The small molecule below binds the protein below.
Small molecule (SMILES): O=S(=O)(N1C[C@@H]2C[C@H]3CCNC[C@]2(C1)O3)C(F)(F)F

Binding-site contacts:
Ligand atom O15 contacts residue ASP88 of chain 1.A at 4.2 Å.
Ligand atom C12 contacts residue ASP88 of chain 1.A at 4.1 Å.
Ligand atom C13 contacts residue TYR85 of chain 1.A at 3.7 Å (hydrophobic).
Ligand atom C12 contacts residue ASN86 of chain 1.A at 4.0 Å.
Ligand atom C16 contacts residue VAL46 of chain 1.A at 4.2 Å (hydrophobic).
Ligand atom F18 contacts residue TYR85 of chain 1.A at 3.5 Å.
Ligand atom C10 contacts residue ASP93 of chain 1.A at 3.5 Å.
Ligand atom N11 contacts residue ASP93 of chain 1.A at 2.6 Å (salt-bridge).
Ligand atom C06 contacts residue TYR85 of chain 1.A at 3.5 Å (hydrophobic).
Ligand atom C12 contacts residue ASP93 of chain 1.A at 3.2 Å.
Ligand atom C12 contacts residue PRO87 of chain 1.A at 4.2 Å (hydrophobic).
Ligand atom N11 contacts residue ASN86 of chain 1.A at 4.1 Å.
Ligand atom F17 contacts residue PRO87 of chain 1.A at 3.4 Å.
Ligand atom C05 contacts residue TYR85 of chain 1.A at 3.3 Å (hydrophobic).
Ligand atom F18 contacts residue GLU84 of chain 1.A at 4.0 Å.
Ligand atom N04 contacts residue TYR85 of chain 1.A at 3.7 Å.
Ligand atom C14 contacts residue ASP88 of chain 1.A at 4.1 Å.
Ligand atom O03 contacts residue VAL46 of chain 1.A at 3.8 Å.
Ligand atom F19 contacts residue VAL46 of chain 1.A at 3.9 Å.
Ligand atom F18 contacts residue VAL46 of chain 1.A at 3.4 Å.
Ligand atom C14 contacts residue PRO87 of chain 1.A at 4.0 Å (hydrophobic).
Ligand atom C07 contacts residue TYR85 of chain 1.A at 4.0 Å (hydrophobic).
Ligand atom C14 contacts residue TYR85 of chain 1.A at 3.5 Å (hydrophobic).
Ligand atom C16 contacts residue GLU84 of chain 1.A at 4.2 Å.
Ligand atom C16 contacts residue TYR85 of chain 1.A at 4.2 Å (hydrophobic).
Ligand atom C13 contacts residue ASP88 of chain 1.A at 4.4 Å.
Ligand atom F17 contacts residue TYR85 of chain 1.A at 3.9 Å.
Ligand atom C12 contacts residue TYR85 of chain 1.A at 3.5 Å (hydrophobic).
Ligand atom F17 contacts residue GLU84 of chain 1.A at 3.6 Å.
Ligand atom N11 contacts residue ASP88 of chain 1.A at 4.4 Å.
Ligand atom C10 contacts residue ASN86 of chain 1.A at 4.2 Å.

Sequence of chain 1.A:
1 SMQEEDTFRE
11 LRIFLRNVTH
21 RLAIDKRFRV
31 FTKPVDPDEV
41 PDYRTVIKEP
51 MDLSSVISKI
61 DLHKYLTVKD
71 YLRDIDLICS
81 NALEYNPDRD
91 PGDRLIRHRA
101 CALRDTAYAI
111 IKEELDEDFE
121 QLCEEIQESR